Sequence of chain 1.Y:
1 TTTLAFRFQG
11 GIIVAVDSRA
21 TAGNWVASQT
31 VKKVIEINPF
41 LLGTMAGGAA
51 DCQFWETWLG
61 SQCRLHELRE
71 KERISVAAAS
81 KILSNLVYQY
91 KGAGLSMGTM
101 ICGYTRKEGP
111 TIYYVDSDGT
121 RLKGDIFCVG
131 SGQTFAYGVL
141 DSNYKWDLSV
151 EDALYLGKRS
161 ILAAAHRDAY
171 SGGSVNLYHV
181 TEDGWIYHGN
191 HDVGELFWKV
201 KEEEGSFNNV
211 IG

This small molecule binds to this protein.
Small molecule (SMILES): C[C@]1(O)[C@@H](CCF)C(=O)N[C@]1(C=O)[C@@H](O)[C@@H]1C=CCCC1

Binding-site contacts:
Ligand atom C6 contacts residue ALA20 of chain 1.Y at 4.0 Å (hydrophobic).
Ligand atom C16 contacts residue THR1 of chain 1.Y at 1.4 Å.
Ligand atom C6 contacts residue THR1 of chain 1.Y at 3.7 Å.
Ligand atom O5 contacts residue TYR170 of chain 1.Y at 3.9 Å.
Ligand atom C11 contacts residue ALA49 of chain 1.Y at 3.6 Å (hydrophobic).
Ligand atom C11 contacts residue VAL31 of chain 1.Y at 3.5 Å (hydrophobic).
Ligand atom O15 contacts residue ARG19 of chain 1.Y at 3.7 Å.
Ligand atom C14 contacts residue THR1 of chain 1.Y at 3.6 Å.
Ligand atom C9 contacts residue THR1 of chain 1.Y at 3.9 Å.
Ligand atom C8 contacts residue THR1 of chain 1.Y at 3.1 Å.
Ligand atom O17 contacts residue GLY47 of chain 1.Y at 3.0 Å (h-bond).
Ligand atom O15 contacts residue THR21 of chain 1.Y at 3.6 Å (h-bond).
Ligand atom N18 contacts residue THR1 of chain 1.Y at 3.8 Å.
Ligand atom O5 contacts residue SER131 of chain 1.Y at 3.8 Å.
Ligand atom C3 contacts residue THR21 of chain 1.Y at 3.6 Å.
Ligand atom C12 contacts residue LYS33 of chain 1.Y at 3.7 Å.
Ligand atom C12 contacts residue MET45 of chain 1.Y at 4.0 Å (hydrophobic).
Ligand atom C9 contacts residue GLY47 of chain 1.Y at 3.7 Å.
Ligand atom O17 contacts residue THR1 of chain 1.Y at 2.3 Å (h-bond).
Ligand atom O20 contacts residue GLY47 of chain 1.Y at 3.5 Å (h-bond).
Ligand atom C4 contacts residue THR1 of chain 1.Y at 3.2 Å.
Ligand atom C7 contacts residue THR1 of chain 1.Y at 2.5 Å.
Ligand atom C13 contacts residue MET45 of chain 1.Y at 3.4 Å (hydrophobic).
Ligand atom O15 contacts residue ALA20 of chain 1.Y at 3.3 Å.
Ligand atom C19 contacts residue GLY47 of chain 1.Y at 3.7 Å.
Ligand atom C14 contacts residue ALA46 of chain 1.Y at 4.0 Å (hydrophobic).
Ligand atom O17 contacts residue ALA46 of chain 1.Y at 3.7 Å.
Ligand atom C4 contacts residue THR21 of chain 1.Y at 4.0 Å.
Ligand atom F21 contacts residue TYR170 of chain 1.Y at 3.6 Å.
Ligand atom N18 contacts residue GLY47 of chain 1.Y at 3.1 Å (h-bond).
Ligand atom C6 contacts residue ARG19 of chain 1.Y at 3.6 Å.
Ligand atom C6 contacts residue TYR170 of chain 1.Y at 3.5 Å (hydrophobic).
Ligand atom C10 contacts residue ALA49 of chain 1.Y at 3.8 Å (hydrophobic).
Ligand atom C14 contacts residue MET45 of chain 1.Y at 3.7 Å (hydrophobic).
Ligand atom C13 contacts residue ALA49 of chain 1.Y at 3.9 Å (hydrophobic).
Ligand atom O5 contacts residue THR1 of chain 1.Y at 2.8 Å (h-bond).
Ligand atom C6 contacts residue THR21 of chain 1.Y at 3.1 Å.
Ligand atom C8 contacts residue ARG19 of chain 1.Y at 3.7 Å.
Ligand atom C2 contacts residue THR21 of chain 1.Y at 3.4 Å.
Ligand atom C14 contacts residue GLY47 of chain 1.Y at 3.7 Å.